Binding-site contacts:
Ligand atom C1 contacts residue ASN1114 of chain 1.A at 1.4 Å.
Ligand atom C8 contacts residue ASN1114 of chain 1.A at 4.1 Å.
Ligand atom C2 contacts residue ASN1114 of chain 1.A at 2.5 Å.
Ligand atom C3 contacts residue ASN1114 of chain 1.A at 3.8 Å.
Ligand atom C8 contacts residue ILE1112 of chain 1.A at 3.6 Å (hydrophobic).
Ligand atom C7 contacts residue ASN1114 of chain 1.A at 3.3 Å.
Ligand atom C4 contacts residue ASN1114 of chain 1.A at 4.2 Å.
Ligand atom C5 contacts residue ASN1114 of chain 1.A at 3.7 Å.
Ligand atom O5 contacts residue ASN1114 of chain 1.A at 2.4 Å (h-bond).
Ligand atom C8 contacts residue VAL1113 of chain 1.A at 4.2 Å (hydrophobic).
Ligand atom O7 contacts residue ASN1114 of chain 1.A at 3.4 Å (h-bond).
Ligand atom N2 contacts residue ASN1114 of chain 1.A at 2.9 Å (h-bond).

This small molecule binds to this protein.
Small molecule (SMILES): CC(=O)N[C@H]1[C@H](O[C@H]2[C@H](O)[C@@H](NC(C)=O)CO[C@@H]2CO)O[C@H](CO)[C@@H](O)[C@@H]1O

Sequence of chain 1.A:
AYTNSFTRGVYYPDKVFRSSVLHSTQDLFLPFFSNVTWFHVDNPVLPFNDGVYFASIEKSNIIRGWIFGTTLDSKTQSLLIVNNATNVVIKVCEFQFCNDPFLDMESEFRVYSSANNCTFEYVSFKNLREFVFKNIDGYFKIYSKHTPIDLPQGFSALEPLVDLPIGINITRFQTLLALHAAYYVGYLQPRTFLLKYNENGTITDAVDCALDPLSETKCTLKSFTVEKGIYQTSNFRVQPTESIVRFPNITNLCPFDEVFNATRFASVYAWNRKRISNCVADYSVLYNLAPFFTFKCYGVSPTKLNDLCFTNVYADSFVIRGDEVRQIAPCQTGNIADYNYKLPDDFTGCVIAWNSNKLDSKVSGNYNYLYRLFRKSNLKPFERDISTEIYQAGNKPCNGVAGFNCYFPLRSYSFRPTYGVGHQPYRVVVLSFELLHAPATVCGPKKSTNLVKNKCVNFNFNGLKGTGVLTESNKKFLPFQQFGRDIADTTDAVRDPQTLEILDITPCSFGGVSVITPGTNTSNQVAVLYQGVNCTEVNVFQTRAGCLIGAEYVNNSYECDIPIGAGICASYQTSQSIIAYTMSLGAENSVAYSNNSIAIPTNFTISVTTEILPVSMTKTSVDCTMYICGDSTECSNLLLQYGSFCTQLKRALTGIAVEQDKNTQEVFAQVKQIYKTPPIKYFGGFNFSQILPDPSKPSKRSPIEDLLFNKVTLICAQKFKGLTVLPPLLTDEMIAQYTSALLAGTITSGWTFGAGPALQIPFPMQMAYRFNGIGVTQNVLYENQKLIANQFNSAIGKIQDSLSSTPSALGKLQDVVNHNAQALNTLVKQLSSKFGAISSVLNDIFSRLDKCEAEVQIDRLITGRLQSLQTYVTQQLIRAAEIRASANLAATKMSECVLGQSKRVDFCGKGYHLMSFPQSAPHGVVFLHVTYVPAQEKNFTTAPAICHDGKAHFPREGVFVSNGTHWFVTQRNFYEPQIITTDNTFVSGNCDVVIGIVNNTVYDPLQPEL